Sequence of chain 16.C:
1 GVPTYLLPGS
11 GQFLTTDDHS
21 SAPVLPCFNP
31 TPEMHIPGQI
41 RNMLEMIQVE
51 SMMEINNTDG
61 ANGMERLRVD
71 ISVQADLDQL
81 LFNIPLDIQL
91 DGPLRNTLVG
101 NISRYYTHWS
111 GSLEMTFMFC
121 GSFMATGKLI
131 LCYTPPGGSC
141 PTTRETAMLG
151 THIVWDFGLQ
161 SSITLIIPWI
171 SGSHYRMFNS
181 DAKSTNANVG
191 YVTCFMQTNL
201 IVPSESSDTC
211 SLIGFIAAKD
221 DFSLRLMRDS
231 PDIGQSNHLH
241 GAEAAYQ

The protein below binds the small molecule below.
Small molecule (SMILES): CC(=O)N[C@@H]1[C@@H](O)[C@H](O[C@@H]2O[C@H](CO)[C@H](O)[C@H](O[C@]3(C(=O)O)C[C@H](O)[C@@H](NC(C)=O)[C@H]([C@H](O)[C@H](O)CO)O3)[C@H]2O)[C@@H](CO)O[C@H]1O

Binding-site contacts:
Ligand atom C3 contacts residue ARG104 of chain 16.C at 3.8 Å.
Ligand atom C4 contacts residue ASP232 of chain 16.C at 3.4 Å.
Ligand atom C4 contacts residue PRO231 of chain 16.C at 3.6 Å (hydrophobic).
Ligand atom O7 contacts residue PRO274 of chain 16.A at 3.6 Å.
Ligand atom N5 contacts residue PRO231 of chain 16.C at 3.0 Å (h-bond).
Ligand atom O6 contacts residue GLY282 of chain 16.A at 3.5 Å.
Ligand atom C5 contacts residue PRO231 of chain 16.C at 3.7 Å (hydrophobic).
Ligand atom C11 contacts residue ILE233 of chain 16.C at 3.6 Å (hydrophobic).
Ligand atom C11 contacts residue PRO231 of chain 16.C at 3.5 Å (hydrophobic).
Ligand atom O1B contacts residue ARG104 of chain 16.C at 3.0 Å (salt-bridge).
Ligand atom O6 contacts residue ALA273 of chain 16.A at 3.7 Å.
Ligand atom C5 contacts residue GLY282 of chain 16.A at 3.8 Å.
Ligand atom C1 contacts residue ARG104 of chain 16.C at 3.8 Å.
Ligand atom C11 contacts residue GLY234 of chain 16.C at 3.8 Å.
Ligand atom O2 contacts residue ASP91 of chain 16.C at 2.5 Å (salt-bridge).
Ligand atom O2 contacts residue GLY282 of chain 16.A at 3.8 Å.
Ligand atom O3 contacts residue ASP91 of chain 16.C at 3.5 Å.
Ligand atom C6 contacts residue ALA273 of chain 16.A at 3.8 Å (hydrophobic).
Ligand atom O5 contacts residue ASN283 of chain 16.A at 3.7 Å.
Ligand atom C5 contacts residue PRO274 of chain 16.A at 3.9 Å (hydrophobic).
Ligand atom C2 contacts residue ASP91 of chain 16.C at 3.2 Å.
Ligand atom O4 contacts residue PRO231 of chain 16.C at 3.9 Å.
Ligand atom C6 contacts residue ASN283 of chain 16.A at 3.8 Å.
Ligand atom O6 contacts residue ASN283 of chain 16.A at 3.0 Å (h-bond).
Ligand atom O2 contacts residue PRO274 of chain 16.A at 3.4 Å.
Ligand atom C4 contacts residue ASN275 of chain 16.A at 3.7 Å.
Ligand atom N5 contacts residue ASN275 of chain 16.A at 3.4 Å (h-bond).
Ligand atom O10 contacts residue ASN275 of chain 16.A at 3.0 Å (h-bond).
Ligand atom O10 contacts residue ARG270 of chain 16.A at 3.6 Å.
Ligand atom C5 contacts residue ASN275 of chain 16.A at 3.5 Å.
Ligand atom C10 contacts residue ASN275 of chain 16.A at 3.3 Å.
Ligand atom C10 contacts residue PRO231 of chain 16.C at 3.8 Å (hydrophobic).
Ligand atom O6 contacts residue PRO274 of chain 16.A at 3.6 Å.
Ligand atom C11 contacts residue ASP232 of chain 16.C at 3.6 Å.
Ligand atom O4 contacts residue ASN275 of chain 16.A at 3.0 Å (h-bond).
Ligand atom O4 contacts residue ASP232 of chain 16.C at 2.8 Å (salt-bridge).
Ligand atom C1 contacts residue ASN283 of chain 16.A at 3.4 Å.
Ligand atom C6 contacts residue GLY282 of chain 16.A at 3.6 Å.
Ligand atom C5 contacts residue ASN283 of chain 16.A at 3.8 Å.
Ligand atom O4 contacts residue ARG95 of chain 16.C at 3.5 Å.

Sequence of chain 16.A:
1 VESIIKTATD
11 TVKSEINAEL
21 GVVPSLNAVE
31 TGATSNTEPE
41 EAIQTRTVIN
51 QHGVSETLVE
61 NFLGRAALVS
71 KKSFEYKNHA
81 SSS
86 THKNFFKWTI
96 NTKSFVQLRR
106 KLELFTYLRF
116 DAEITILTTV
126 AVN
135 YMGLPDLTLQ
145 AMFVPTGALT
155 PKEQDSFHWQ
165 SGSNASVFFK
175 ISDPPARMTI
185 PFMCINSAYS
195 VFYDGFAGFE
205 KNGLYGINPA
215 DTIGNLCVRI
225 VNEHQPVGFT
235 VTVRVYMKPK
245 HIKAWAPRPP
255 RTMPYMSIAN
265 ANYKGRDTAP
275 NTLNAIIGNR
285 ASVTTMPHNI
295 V